Binding-site contacts:
Ligand atom C3 contacts residue PHE209 of chain 1.B at 3.4 Å (hydrophobic).
Ligand atom O3 contacts residue PHE209 of chain 1.B at 3.6 Å.
Ligand atom C7 contacts residue ASN140 of chain 1.B at 3.4 Å.
Ligand atom N1 contacts residue ASN140 of chain 1.B at 2.5 Å (h-bond).
Ligand atom N1 contacts residue ASP204 of chain 1.B at 2.8 Å (salt-bridge).
Ligand atom C2 contacts residue ARG274 of chain 1.B at 3.3 Å.
Ligand atom C5 contacts residue ARG274 of chain 1.B at 3.6 Å.
Ligand atom C4 contacts residue ASN140 of chain 1.B at 3.6 Å.
Ligand atom C7 contacts residue MET165 of chain 1.B at 3.9 Å (hydrophobic).
Ligand atom N5 contacts residue ILE142 of chain 1.B at 3.5 Å.
Ligand atom C9 contacts residue ARG274 of chain 1.B at 3.4 Å.
Ligand atom C4 contacts residue ASP121 of chain 1.B at 3.1 Å.
Ligand atom C5 contacts residue PHE209 of chain 1.B at 3.7 Å (hydrophobic).
Ligand atom C7 contacts residue ASP204 of chain 1.B at 3.1 Å.
Ligand atom O3 contacts residue GLY236 of chain 1.B at 3.2 Å (h-bond).
Ligand atom N4 contacts residue ILE142 of chain 1.B at 3.7 Å.
Ligand atom N2 contacts residue MET165 of chain 1.B at 3.6 Å.
Ligand atom N5 contacts residue ARG274 of chain 1.B at 3.5 Å (salt-bridge).
Ligand atom N3 contacts residue ARG274 of chain 1.B at 3.5 Å (salt-bridge).
Ligand atom O3 contacts residue LYS240 of chain 1.B at 3.2 Å (salt-bridge).
Ligand atom C3 contacts residue LYS240 of chain 1.B at 3.6 Å.
Ligand atom N1 contacts residue LEU234 of chain 1.B at 3.7 Å.
Ligand atom N1 contacts residue ILE163 of chain 1.B at 3.8 Å.
Ligand atom N2 contacts residue ASP204 of chain 1.B at 2.6 Å (salt-bridge).
Ligand atom C6 contacts residue PHE209 of chain 1.B at 3.4 Å (hydrophobic).
Ligand atom O1 contacts residue PHE209 of chain 1.B at 3.2 Å.
Ligand atom C9 contacts residue PHE209 of chain 1.B at 3.8 Å (hydrophobic).
Ligand atom O2 contacts residue ARG274 of chain 1.B at 2.8 Å (salt-bridge).
Ligand atom C4 contacts residue ARG274 of chain 1.B at 3.8 Å.
Ligand atom N4 contacts residue ARG274 of chain 1.B at 3.9 Å.
Ligand atom O1 contacts residue ARG274 of chain 1.B at 3.9 Å.
Ligand atom N4 contacts residue ASN140 of chain 1.B at 3.2 Å (h-bond).
Ligand atom C4 contacts residue ILE142 of chain 1.B at 3.4 Å (hydrophobic).
Ligand atom C10 contacts residue MET165 of chain 1.B at 3.8 Å (hydrophobic).
Ligand atom C8 contacts residue ARG274 of chain 1.B at 3.6 Å.
Ligand atom O4 contacts residue ARG274 of chain 1.B at 3.2 Å (salt-bridge).
Ligand atom O1 contacts residue LYS240 of chain 1.B at 2.4 Å (salt-bridge).
Ligand atom C8 contacts residue ILE142 of chain 1.B at 3.7 Å (hydrophobic).
Ligand atom C3 contacts residue ARG274 of chain 1.B at 3.3 Å.
Ligand atom C10 contacts residue ASP204 of chain 1.B at 3.8 Å.

Sequence of chain 1.B:
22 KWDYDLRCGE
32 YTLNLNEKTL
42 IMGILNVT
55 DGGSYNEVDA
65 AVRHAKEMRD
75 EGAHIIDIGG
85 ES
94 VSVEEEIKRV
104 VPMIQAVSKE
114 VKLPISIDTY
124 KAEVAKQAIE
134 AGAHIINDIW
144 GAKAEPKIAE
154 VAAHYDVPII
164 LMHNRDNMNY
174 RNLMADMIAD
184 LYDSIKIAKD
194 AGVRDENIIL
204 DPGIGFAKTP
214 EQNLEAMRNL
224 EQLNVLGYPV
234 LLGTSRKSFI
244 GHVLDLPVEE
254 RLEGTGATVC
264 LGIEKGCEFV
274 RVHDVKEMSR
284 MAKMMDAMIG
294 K

The small molecule below binds the protein below.
Small molecule (SMILES): C[C@H](CC(=O)O)c1nn(C)c2nc(N)[nH]c(=O)c2c1=O